Binding-site contacts:
Ligand atom O3 contacts residue HIS213 of chain 1.C at 3.0 Å (h-bond).
Ligand atom O3 contacts residue ARG106 of chain 1.C at 3.6 Å (salt-bridge).
Ligand atom S4 contacts residue ASP173 of chain 1.C at 3.5 Å (salt-bridge).
Ligand atom C1 contacts residue GLU202 of chain 1.C at 3.5 Å.
Ligand atom O2 contacts residue TYR145 of chain 1.C at 3.1 Å (h-bond).
Ligand atom C5 contacts residue GLU197 of chain 1.C at 3.2 Å.
Ligand atom O6 contacts residue ALA143 of chain 1.C at 3.7 Å.
Ligand atom S4 contacts residue TYR171 of chain 1.C at 3.5 Å (h-bond).
Ligand atom C2 contacts residue HIS213 of chain 1.C at 3.4 Å.
Ligand atom O3 contacts residue SER345 of chain 1.C at 3.7 Å.
Ligand atom C1 contacts residue ASP199 of chain 1.C at 3.1 Å.
Ligand atom C2 contacts residue ALA237 of chain 1.C at 3.7 Å (hydrophobic).
Ligand atom O5 contacts residue ASP199 of chain 1.C at 3.0 Å (salt-bridge).
Ligand atom C3 contacts residue GLU202 of chain 1.C at 3.0 Å.
Ligand atom S4 contacts residue GLU202 of chain 1.C at 2.8 Å (salt-bridge).
Ligand atom O6 contacts residue TRP347 of chain 1.C at 3.1 Å (h-bond).
Ligand atom O3 contacts residue GLU202 of chain 1.C at 2.7 Å (salt-bridge).
Ligand atom O2 contacts residue HIS209 of chain 1.C at 3.3 Å (h-bond).
Ligand atom C6 contacts residue GLU202 of chain 1.C at 3.1 Å.
Ligand atom O3 contacts residue GLN175 of chain 1.C at 3.2 Å.
Ligand atom O3 contacts residue ASP199 of chain 1.C at 2.4 Å (salt-bridge).
Ligand atom O5 contacts residue GLU202 of chain 1.C at 3.0 Å (salt-bridge).
Ligand atom C5 contacts residue TRP347 of chain 1.C at 3.5 Å (hydrophobic).
Ligand atom O2 contacts residue HIS213 of chain 1.C at 3.6 Å.
Ligand atom S4 contacts residue TYR145 of chain 1.C at 3.6 Å.
Ligand atom O5 contacts residue GLU197 of chain 1.C at 2.8 Å (salt-bridge).
Ligand atom C6 contacts residue TYR145 of chain 1.C at 3.4 Å (hydrophobic).
Ligand atom C3 contacts residue ASP173 of chain 1.C at 3.6 Å.
Ligand atom C5 contacts residue TRP356 of chain 1.C at 3.6 Å (hydrophobic).
Ligand atom O3 contacts residue ASP173 of chain 1.C at 3.3 Å (salt-bridge).
Ligand atom O2 contacts residue ALA237 of chain 1.C at 3.4 Å (h-bond).
Ligand atom C1 contacts residue GLU197 of chain 1.C at 3.3 Å.
Ligand atom C5 contacts residue GLU202 of chain 1.C at 3.5 Å.
Ligand atom S1 contacts residue ALA237 of chain 1.C at 3.3 Å (h-bond).
Ligand atom O2 contacts residue GLU197 of chain 1.C at 2.4 Å (salt-bridge).
Ligand atom C3 contacts residue GLU197 of chain 1.C at 3.6 Å.
Ligand atom O2 contacts residue GLN175 of chain 1.C at 3.4 Å (h-bond).
Ligand atom C2 contacts residue GLU197 of chain 1.C at 3.4 Å.
Ligand atom O2 contacts residue SER345 of chain 1.C at 2.7 Å (h-bond).
Ligand atom O6 contacts residue GLU202 of chain 1.C at 2.4 Å (salt-bridge).

The protein below binds the small molecule below.
Small molecule (SMILES): OC[C@H]1O[C@@H](S[C@H]2[C@H](O)[C@@H](O)[C@H](S[C@H]3[C@H](O)[C@@H](O)[C@H](S)O[C@@H]3CO)O[C@@H]2CO)[C@H](O)[C@@H](O)[C@@H]1S

Sequence of chain 1.C:
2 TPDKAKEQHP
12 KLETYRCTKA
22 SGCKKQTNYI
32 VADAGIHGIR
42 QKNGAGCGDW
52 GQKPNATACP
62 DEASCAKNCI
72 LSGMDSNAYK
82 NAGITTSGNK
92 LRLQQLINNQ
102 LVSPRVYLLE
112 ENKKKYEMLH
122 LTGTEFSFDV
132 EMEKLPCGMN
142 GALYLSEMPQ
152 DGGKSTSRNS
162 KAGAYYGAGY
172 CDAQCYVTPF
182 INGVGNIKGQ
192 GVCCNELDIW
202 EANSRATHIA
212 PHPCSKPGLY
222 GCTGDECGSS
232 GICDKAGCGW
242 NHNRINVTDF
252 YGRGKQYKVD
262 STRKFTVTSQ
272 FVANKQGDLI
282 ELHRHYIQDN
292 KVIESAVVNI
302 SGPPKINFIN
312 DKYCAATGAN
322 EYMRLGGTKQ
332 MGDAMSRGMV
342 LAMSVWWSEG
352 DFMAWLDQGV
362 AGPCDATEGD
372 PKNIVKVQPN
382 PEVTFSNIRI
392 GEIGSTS